Binding-site contacts:
Ligand atom C5 contacts residue ASN87 of chain 11.Q at 3.7 Å.
Ligand atom C3 contacts residue ASN87 of chain 11.Q at 3.7 Å.
Ligand atom N2 contacts residue ASN87 of chain 11.Q at 2.9 Å (h-bond).
Ligand atom O5 contacts residue SER89 of chain 11.Q at 4.1 Å.
Ligand atom O7 contacts residue ASP85 of chain 11.Q at 4.3 Å.
Ligand atom C4 contacts residue LEU151 of chain 11.Q at 4.4 Å (hydrophobic).
Ligand atom O7 contacts residue ASN87 of chain 11.Q at 3.9 Å.
Ligand atom C2 contacts residue ASN87 of chain 11.Q at 2.4 Å.
Ligand atom O6 contacts residue LEU151 of chain 11.Q at 3.4 Å.
Ligand atom C7 contacts residue ASN87 of chain 11.Q at 3.6 Å.
Ligand atom O5 contacts residue ASN87 of chain 11.Q at 2.3 Å (h-bond).
Ligand atom C4 contacts residue ASN87 of chain 11.Q at 4.2 Å.
Ligand atom O5 contacts residue SER79 of chain 11.Q at 4.4 Å.
Ligand atom C6 contacts residue LEU151 of chain 11.Q at 3.8 Å (hydrophobic).
Ligand atom C1 contacts residue ASN87 of chain 11.Q at 1.4 Å.
Ligand atom C5 contacts residue SER89 of chain 11.Q at 4.3 Å.
Ligand atom O4 contacts residue LEU151 of chain 11.Q at 3.7 Å.
Ligand atom C1 contacts residue SER89 of chain 11.Q at 4.5 Å.
Ligand atom C5 contacts residue LEU151 of chain 11.Q at 4.1 Å (hydrophobic).

Sequence of chain 11.Q:
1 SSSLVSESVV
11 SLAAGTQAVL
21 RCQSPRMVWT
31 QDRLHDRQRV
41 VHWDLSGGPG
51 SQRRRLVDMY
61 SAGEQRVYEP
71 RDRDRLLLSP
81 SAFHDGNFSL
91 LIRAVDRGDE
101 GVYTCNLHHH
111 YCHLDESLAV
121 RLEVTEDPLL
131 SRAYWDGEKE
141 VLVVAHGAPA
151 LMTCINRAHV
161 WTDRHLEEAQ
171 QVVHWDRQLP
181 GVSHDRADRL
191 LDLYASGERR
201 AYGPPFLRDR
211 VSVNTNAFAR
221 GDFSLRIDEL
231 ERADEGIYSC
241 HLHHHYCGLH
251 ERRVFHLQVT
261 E

A small-molecule ligand and the protein it binds are described below.
Small molecule (SMILES): CC(=O)N[C@@H]1[C@@H](O)[C@H](O)[C@@H](CO)O[C@H]1O